Binding-site contacts:
Ligand atom C7 contacts residue ASN80 of chain 1.A at 3.8 Å.
Ligand atom C8 contacts residue PRO78 of chain 1.A at 4.2 Å (hydrophobic).
Ligand atom C1 contacts residue HIS119 of chain 1.A at 4.2 Å.
Ligand atom C6 contacts residue HIS119 of chain 1.A at 4.3 Å.
Ligand atom C5 contacts residue HIS119 of chain 1.A at 4.4 Å.
Ligand atom C2 contacts residue ASN80 of chain 1.A at 2.4 Å.
Ligand atom C8 contacts residue ASN80 of chain 1.A at 4.4 Å.
Ligand atom C8 contacts residue LEU79 of chain 1.A at 4.0 Å (hydrophobic).
Ligand atom C1 contacts residue ASN80 of chain 1.A at 1.4 Å.
Ligand atom O5 contacts residue ASN80 of chain 1.A at 2.3 Å (h-bond).
Ligand atom N2 contacts residue ASN80 of chain 1.A at 2.9 Å (h-bond).
Ligand atom C4 contacts residue ASN80 of chain 1.A at 4.2 Å.
Ligand atom O7 contacts residue ASN80 of chain 1.A at 4.2 Å.
Ligand atom C3 contacts residue ASN80 of chain 1.A at 3.8 Å.
Ligand atom O5 contacts residue HIS119 of chain 1.A at 3.7 Å.
Ligand atom C5 contacts residue ASN80 of chain 1.A at 3.6 Å.

A protein and the small-molecule ligand that binds it are described below.
Small molecule (SMILES): CC(=O)N[C@@H]1[C@@H](O)[C@H](O)[C@@H](CO)O[C@H]1O

Sequence of chain 1.A:
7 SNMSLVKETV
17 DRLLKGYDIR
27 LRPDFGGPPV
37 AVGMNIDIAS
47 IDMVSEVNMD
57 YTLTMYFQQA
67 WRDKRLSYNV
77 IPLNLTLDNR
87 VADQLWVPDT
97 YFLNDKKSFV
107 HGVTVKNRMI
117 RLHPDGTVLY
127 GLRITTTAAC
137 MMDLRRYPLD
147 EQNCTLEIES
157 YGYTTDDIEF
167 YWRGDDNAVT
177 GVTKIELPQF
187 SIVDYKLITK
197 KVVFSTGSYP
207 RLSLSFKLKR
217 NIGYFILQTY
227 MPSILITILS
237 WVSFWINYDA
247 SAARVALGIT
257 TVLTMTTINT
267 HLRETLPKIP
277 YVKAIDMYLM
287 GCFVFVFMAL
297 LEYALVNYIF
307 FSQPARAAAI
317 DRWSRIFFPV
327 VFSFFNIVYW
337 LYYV